Sequence of chain 1.A:
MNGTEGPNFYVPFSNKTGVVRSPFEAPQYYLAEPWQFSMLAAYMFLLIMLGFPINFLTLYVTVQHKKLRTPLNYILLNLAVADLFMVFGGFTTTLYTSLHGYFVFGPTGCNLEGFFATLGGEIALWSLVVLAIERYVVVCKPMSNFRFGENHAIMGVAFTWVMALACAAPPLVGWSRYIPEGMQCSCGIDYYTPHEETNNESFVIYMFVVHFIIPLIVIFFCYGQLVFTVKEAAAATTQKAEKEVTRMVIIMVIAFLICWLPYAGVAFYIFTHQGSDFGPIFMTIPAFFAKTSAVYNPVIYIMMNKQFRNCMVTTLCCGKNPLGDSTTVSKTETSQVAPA

This protein binds this small molecule.
Small molecule (SMILES): CC1=C(/C=C/C(C)=C/C=C/C(C)=C/C=O)C(C)(C)CCC1

Binding-site contacts:
Ligand atom C6 contacts residue GLU123 of chain 1.A at 3.8 Å.
Ligand atom C20 contacts residue LYS297 of chain 1.A at 3.8 Å.
Ligand atom C8 contacts residue TYR269 of chain 1.A at 3.6 Å (hydrophobic).
Ligand atom C3 contacts residue PHE262 of chain 1.A at 3.9 Å (hydrophobic).
Ligand atom C18 contacts residue GLY122 of chain 1.A at 3.4 Å.
Ligand atom C19 contacts residue THR119 of chain 1.A at 3.3 Å.
Ligand atom C13 contacts residue CYS188 of chain 1.A at 3.8 Å (hydrophobic).
Ligand atom C14 contacts residue GLU114 of chain 1.A at 3.2 Å.
Ligand atom C19 contacts residue ILE190 of chain 1.A at 3.9 Å (hydrophobic).
Ligand atom C10 contacts residue TYR269 of chain 1.A at 3.6 Å (hydrophobic).
Ligand atom C12 contacts residue CYS188 of chain 1.A at 3.0 Å (hydrophobic).
Ligand atom C9 contacts residue THR119 of chain 1.A at 3.6 Å.
Ligand atom C16 contacts residue HIS212 of chain 1.A at 3.6 Å.
Ligand atom C14 contacts residue SER187 of chain 1.A at 3.9 Å.
Ligand atom C16 contacts residue MET208 of chain 1.A at 3.6 Å (hydrophobic).
Ligand atom C16 contacts residue GLU123 of chain 1.A at 3.3 Å.
Ligand atom C2 contacts residue PHE213 of chain 1.A at 3.5 Å (hydrophobic).
Ligand atom C9 contacts residue TYR269 of chain 1.A at 3.8 Å (hydrophobic).
Ligand atom C14 contacts residue LYS297 of chain 1.A at 2.5 Å.
Ligand atom C18 contacts residue TRP266 of chain 1.A at 3.7 Å (hydrophobic).
Ligand atom C4 contacts residue PHE262 of chain 1.A at 3.6 Å (hydrophobic).
Ligand atom C14 contacts residue ALA118 of chain 1.A at 3.6 Å (hydrophobic).
Ligand atom C8 contacts residue TRP266 of chain 1.A at 3.8 Å (hydrophobic).
Ligand atom C15 contacts residue LYS297 of chain 1.A at 1.4 Å.
Ligand atom C20 contacts residue ALA293 of chain 1.A at 3.8 Å (hydrophobic).
Ligand atom C11 contacts residue THR119 of chain 1.A at 3.3 Å.
Ligand atom C15 contacts residue GLU114 of chain 1.A at 3.3 Å.
Ligand atom C3 contacts residue PHE213 of chain 1.A at 3.8 Å (hydrophobic).
Ligand atom C5 contacts residue GLU123 of chain 1.A at 3.8 Å.
Ligand atom C5 contacts residue TRP266 of chain 1.A at 3.7 Å (hydrophobic).
Ligand atom C13 contacts residue LYS297 of chain 1.A at 3.5 Å.
Ligand atom C13 contacts residue ALA118 of chain 1.A at 3.7 Å (hydrophobic).
Ligand atom C11 contacts residue TYR269 of chain 1.A at 3.9 Å (hydrophobic).
Ligand atom C10 contacts residue THR119 of chain 1.A at 3.6 Å.
Ligand atom C12 contacts residue ALA118 of chain 1.A at 3.7 Å (hydrophobic).
Ligand atom C15 contacts residue ALA118 of chain 1.A at 3.8 Å (hydrophobic).
Ligand atom C4 contacts residue TRP266 of chain 1.A at 3.5 Å (hydrophobic).
Ligand atom C11 contacts residue CYS188 of chain 1.A at 3.7 Å (hydrophobic).
Ligand atom C18 contacts residue GLU123 of chain 1.A at 3.8 Å.
Ligand atom C14 contacts residue CYS188 of chain 1.A at 3.8 Å (hydrophobic).